The protein below binds the small molecule below.
Small molecule (SMILES): O=C1NS(=O)(=O)CCOCCCCCCN2C[C@@]3(CCc4cc(Cl)ccc43)COc3ccc1cc32

Sequence of chain 1.B:
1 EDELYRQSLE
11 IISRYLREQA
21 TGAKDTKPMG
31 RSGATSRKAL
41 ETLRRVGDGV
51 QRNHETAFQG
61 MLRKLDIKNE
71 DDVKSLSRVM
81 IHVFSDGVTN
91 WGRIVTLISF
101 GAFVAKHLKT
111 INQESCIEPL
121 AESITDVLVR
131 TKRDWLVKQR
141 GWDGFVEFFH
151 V

Binding-site contacts:
Ligand atom C7 contacts residue THR96 of chain 1.B at 3.8 Å.
Ligand atom C21 contacts residue VAL79 of chain 1.B at 3.7 Å (hydrophobic).
Ligand atom C13 contacts residue THR96 of chain 1.B at 3.8 Å.
Ligand atom C6 contacts residue LEU97 of chain 1.B at 3.4 Å (hydrophobic).
Ligand atom C8 contacts residue THR96 of chain 1.B at 3.7 Å.
Ligand atom C26 contacts residue PHE58 of chain 1.B at 3.9 Å (hydrophobic).
Ligand atom C12 contacts residue PHE100 of chain 1.B at 3.8 Å (hydrophobic).
Ligand atom C6 contacts residue PHE100 of chain 1.B at 3.8 Å (hydrophobic).
Ligand atom C26 contacts residue ALA57 of chain 1.B at 3.6 Å (hydrophobic).
Ligand atom C3 contacts residue PHE100 of chain 1.B at 3.5 Å (hydrophobic).
Ligand atom C9 contacts residue ARG93 of chain 1.B at 3.9 Å.
Ligand atom C1 contacts residue GLY101 of chain 1.B at 4.0 Å.
Ligand atom C9 contacts residue THR96 of chain 1.B at 3.7 Å.
Ligand atom C16 contacts residue ARG93 of chain 1.B at 3.8 Å.
Ligand atom C5 contacts residue MET80 of chain 1.B at 3.9 Å (hydrophobic).
Ligand atom C1 contacts residue MET80 of chain 1.B at 3.5 Å (hydrophobic).
Ligand atom C2 contacts residue PHE100 of chain 1.B at 3.7 Å (hydrophobic).
Ligand atom CL1 contacts residue LEU120 of chain 1.B at 3.5 Å.
Ligand atom C13 contacts residue VAL83 of chain 1.B at 3.8 Å (hydrophobic).
Ligand atom C7 contacts residue VAL83 of chain 1.B at 3.8 Å (hydrophobic).
Ligand atom C5 contacts residue PHE100 of chain 1.B at 3.6 Å (hydrophobic).
Ligand atom C2 contacts residue MET80 of chain 1.B at 3.6 Å (hydrophobic).
Ligand atom C14 contacts residue THR96 of chain 1.B at 3.8 Å.
Ligand atom C11 contacts residue LEU97 of chain 1.B at 3.9 Å (hydrophobic).
Ligand atom C3 contacts residue MET80 of chain 1.B at 3.7 Å (hydrophobic).
Ligand atom O4 contacts residue ARG93 of chain 1.B at 3.7 Å.
Ligand atom C6 contacts residue MET80 of chain 1.B at 3.9 Å (hydrophobic).
Ligand atom C1 contacts residue LEU97 of chain 1.B at 3.4 Å (hydrophobic).
Ligand atom O1 contacts residue LEU97 of chain 1.B at 3.4 Å.
Ligand atom N1 contacts residue VAL83 of chain 1.B at 3.9 Å.
Ligand atom C4 contacts residue PHE100 of chain 1.B at 3.5 Å (hydrophobic).
Ligand atom C1 contacts residue PHE100 of chain 1.B at 3.9 Å (hydrophobic).
Ligand atom C4 contacts residue MET80 of chain 1.B at 3.8 Å (hydrophobic).
Ligand atom O2 contacts residue ARG93 of chain 1.B at 3.4 Å (salt-bridge).
Ligand atom C10 contacts residue LEU97 of chain 1.B at 3.8 Å (hydrophobic).
Ligand atom C10 contacts residue THR96 of chain 1.B at 3.8 Å.
Ligand atom C10 contacts residue ARG93 of chain 1.B at 3.6 Å.
Ligand atom C25 contacts residue HIS54 of chain 1.B at 3.8 Å.
Ligand atom C22 contacts residue VAL83 of chain 1.B at 4.0 Å (hydrophobic).
Ligand atom C11 contacts residue PHE84 of chain 1.B at 3.9 Å (hydrophobic).